Binding-site contacts:
Ligand atom C19 contacts residue LEU109 of chain 1.A at 3.4 Å (hydrophobic).
Ligand atom S12 contacts residue THR112 of chain 1.A at 3.8 Å.
Ligand atom F41 contacts residue LEU238 of chain 1.A at 3.4 Å.
Ligand atom C03 contacts residue PHE67 of chain 1.A at 3.2 Å (hydrophobic).
Ligand atom O14 contacts residue MET108 of chain 1.A at 2.8 Å.
Ligand atom F37 contacts residue ALA71 of chain 1.A at 3.5 Å.
Ligand atom F41 contacts residue VAL235 of chain 1.A at 3.8 Å.
Ligand atom O42 contacts residue HIS231 of chain 1.A at 2.5 Å (h-bond).
Ligand atom F22 contacts residue ILE149 of chain 1.A at 3.7 Å.
Ligand atom C03 contacts residue LEU70 of chain 1.A at 3.4 Å (hydrophobic).
Ligand atom C03 contacts residue ALA71 of chain 1.A at 3.8 Å (hydrophobic).
Ligand atom F20 contacts residue LEU109 of chain 1.A at 3.5 Å.
Ligand atom F40 contacts residue LEU141 of chain 1.A at 3.5 Å.
Ligand atom C04 contacts residue PHE67 of chain 1.A at 3.5 Å (hydrophobic).
Ligand atom F22 contacts residue LEU109 of chain 1.A at 3.1 Å.
Ligand atom F39 contacts residue HIS231 of chain 1.A at 3.2 Å.
Ligand atom C05 contacts residue ILE123 of chain 1.A at 3.6 Å (hydrophobic).
Ligand atom F21 contacts residue LEU109 of chain 1.A at 3.0 Å.
Ligand atom F39 contacts residue GLN234 of chain 1.A at 3.8 Å.
Ligand atom F36 contacts residue THR68 of chain 1.A at 3.9 Å.
Ligand atom O42 contacts residue TRP253 of chain 1.A at 3.6 Å.
Ligand atom C27 contacts residue HIS231 of chain 1.A at 3.3 Å.
Ligand atom C26 contacts residue HIS231 of chain 1.A at 3.7 Å.
Ligand atom F39 contacts residue PHE145 of chain 1.A at 3.9 Å.
Ligand atom C28 contacts residue MET108 of chain 1.A at 3.8 Å (hydrophobic).
Ligand atom F20 contacts residue THR112 of chain 1.A at 3.1 Å.
Ligand atom C19 contacts residue ILE149 of chain 1.A at 3.9 Å (hydrophobic).
Ligand atom C05 contacts residue LEU70 of chain 1.A at 3.7 Å (hydrophobic).
Ligand atom F36 contacts residue PHE67 of chain 1.A at 3.4 Å.
Ligand atom C06 contacts residue ILE123 of chain 1.A at 3.3 Å (hydrophobic).
Ligand atom C04 contacts residue LEU70 of chain 1.A at 3.0 Å (hydrophobic).
Ligand atom O13 contacts residue THR112 of chain 1.A at 2.4 Å (h-bond).
Ligand atom C33 contacts residue HIS231 of chain 1.A at 3.5 Å.
Ligand atom F22 contacts residue PHE145 of chain 1.A at 3.8 Å.
Ligand atom F21 contacts residue THR112 of chain 1.A at 3.7 Å.
Ligand atom F35 contacts residue LEU245 of chain 1.A at 3.1 Å.
Ligand atom F35 contacts residue PHE64 of chain 1.A at 3.6 Å.
Ligand atom F21 contacts residue ILE149 of chain 1.A at 2.8 Å.
Ligand atom C28 contacts residue ILE105 of chain 1.A at 3.7 Å (hydrophobic).
Ligand atom F20 contacts residue MET108 of chain 1.A at 3.9 Å.

The protein below binds the small molecule below.
Small molecule (SMILES): O=S(=O)(c1ccccc1)N(CC(F)(F)F)c1ccc(C(O)(C(F)(F)F)C(F)(F)F)cc1

Sequence of chain 1.A:
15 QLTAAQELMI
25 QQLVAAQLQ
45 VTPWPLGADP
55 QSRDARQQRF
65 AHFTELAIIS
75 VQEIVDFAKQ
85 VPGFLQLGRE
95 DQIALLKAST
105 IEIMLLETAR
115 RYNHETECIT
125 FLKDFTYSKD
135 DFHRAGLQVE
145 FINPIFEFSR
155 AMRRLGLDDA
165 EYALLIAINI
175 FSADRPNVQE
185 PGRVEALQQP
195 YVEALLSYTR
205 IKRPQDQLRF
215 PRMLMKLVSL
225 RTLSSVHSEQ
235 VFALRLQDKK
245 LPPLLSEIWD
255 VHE